Binding-site contacts:
Ligand atom O contacts residue MET141 of chain 1.A at 2.9 Å (h-bond).
Ligand atom OG1 contacts residue HIS144 of chain 1.A at 2.9 Å.
Ligand atom CD contacts residue GLN18 of chain 1.D at 3.3 Å.
Ligand atom CE1 contacts residue PHE196 of chain 1.A at 3.4 Å (hydrophobic).
Ligand atom CD contacts residue VAL85 of chain 1.B at 3.2 Å (hydrophobic).
Ligand atom OE1 contacts residue GLN18 of chain 1.D at 2.5 Å (h-bond).
Ligand atom CA contacts residue TYR4 of chain 1.D at 3.5 Å (hydrophobic).
Ligand atom OH contacts residue SER83 of chain 1.B at 2.8 Å (h-bond).
Ligand atom OG1 contacts residue HIS7 of chain 1.D at 2.9 Å.
Ligand atom O contacts residue SER5 of chain 1.D at 3.6 Å.
Ligand atom O contacts residue THR142 of chain 1.A at 3.5 Å (h-bond).
Ligand atom CD contacts residue SER83 of chain 1.B at 3.6 Å.
Ligand atom CD2 contacts residue THR142 of chain 1.A at 3.4 Å.
Ligand atom O contacts residue MET141 of chain 1.A at 3.4 Å.
Ligand atom O contacts residue THR142 of chain 1.A at 2.8 Å (h-bond).
Ligand atom O contacts residue PRO140 of chain 1.A at 3.5 Å.
Ligand atom O contacts residue HIS144 of chain 1.A at 3.6 Å (h-bond).
Ligand atom N contacts residue CYS6 of chain 1.D at 3.6 Å.
Ligand atom O contacts residue SER143 of chain 1.A at 3.1 Å (h-bond).
Ligand atom CB contacts residue SER82 of chain 1.B at 3.6 Å.
Ligand atom N contacts residue CYS6 of chain 1.D at 3.1 Å (h-bond).
Ligand atom CB contacts residue PHE84 of chain 1.B at 3.5 Å (hydrophobic).
Ligand atom OE1 contacts residue SER5 of chain 1.D at 3.0 Å (h-bond).
Ligand atom SG contacts residue TRP13 of chain 1.D at 3.6 Å.
Ligand atom O contacts residue THR3 of chain 1.D at 3.5 Å.
Ligand atom CB contacts residue HIS144 of chain 1.A at 3.5 Å.
Ligand atom CE2 contacts residue SER83 of chain 1.B at 3.5 Å.
Ligand atom N contacts residue TYR4 of chain 1.D at 3.0 Å (h-bond).
Ligand atom O contacts residue TYR4 of chain 1.D at 3.1 Å (h-bond).
Ligand atom O contacts residue MET141 of chain 1.A at 3.4 Å (h-bond).
Ligand atom CD1 contacts residue TRP13 of chain 1.D at 3.0 Å (hydrophobic).
Ligand atom NE1 contacts residue TRP13 of chain 1.D at 3.3 Å.
Ligand atom CG contacts residue VAL85 of chain 1.B at 3.2 Å (hydrophobic).
Ligand atom C contacts residue MET141 of chain 1.A at 3.5 Å (hydrophobic).
Ligand atom O contacts residue CYS6 of chain 1.D at 3.3 Å (h-bond).
Ligand atom CD1 contacts residue MET141 of chain 1.A at 3.5 Å (hydrophobic).
Ligand atom C contacts residue MET141 of chain 1.A at 3.6 Å (hydrophobic).
Ligand atom OH contacts residue SER82 of chain 1.B at 3.4 Å.
Ligand atom CA contacts residue MET141 of chain 1.A at 3.6 Å (hydrophobic).
Ligand atom CZ contacts residue PHE196 of chain 1.A at 3.5 Å (hydrophobic).

Sequence of chain 1.D:
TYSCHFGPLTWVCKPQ

The small molecule below binds the protein below.
Small molecule (SMILES): CC(C)C[C@@H]1NC(=O)[C@@H]2CCCN2C(=O)CNC(=O)[C@H](Cc2ccccc2)NC(=O)[C@H](Cc2cnc[nH]2)NC(=O)[C@@H](NC(=O)[C@H](CO)NC(=O)[C@H](Cc2ccc(O)cc2)NC(=O)[C@@H](N)[C@@H](C)O)CSSC[C@@H](C(=O)N[C@@H](CCCCN)C(=O)N2CCC[C@H]2C(=O)N[C@H](C=O)CCC(N)=O)NC(=O)[C@H](C(C)C)NC(=O)[C@H](CC2=c3ccccc3=NC2)NC(=O)[C@H]([C@@H](C)O)NC1=O

Sequence of chain 1.B:
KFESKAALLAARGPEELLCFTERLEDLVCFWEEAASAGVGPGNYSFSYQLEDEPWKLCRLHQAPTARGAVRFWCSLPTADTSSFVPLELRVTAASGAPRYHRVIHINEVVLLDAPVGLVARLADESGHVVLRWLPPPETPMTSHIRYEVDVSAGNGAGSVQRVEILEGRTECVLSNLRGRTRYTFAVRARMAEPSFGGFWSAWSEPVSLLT

Sequence of chain 1.A:
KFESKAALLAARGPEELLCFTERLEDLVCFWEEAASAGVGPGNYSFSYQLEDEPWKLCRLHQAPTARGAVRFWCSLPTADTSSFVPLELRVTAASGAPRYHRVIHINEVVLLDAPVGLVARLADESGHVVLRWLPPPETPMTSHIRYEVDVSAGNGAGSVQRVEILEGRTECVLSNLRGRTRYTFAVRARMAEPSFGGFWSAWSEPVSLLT